Binding-site contacts:
Ligand atom C6 contacts residue GLU125 of chain 1.B at 3.8 Å.
Ligand atom O6 contacts residue TRP187 of chain 1.B at 3.8 Å.
Ligand atom O5 contacts residue GLU240 of chain 1.B at 2.6 Å (salt-bridge).
Ligand atom C4 contacts residue TRP34 of chain 1.B at 3.9 Å (hydrophobic).
Ligand atom O6 contacts residue TYR74 of chain 1.B at 3.5 Å.
Ligand atom O1 contacts residue TYR189 of chain 1.B at 3.8 Å.
Ligand atom C5 contacts residue GLU143 of chain 1.B at 3.4 Å.
Ligand atom C6 contacts residue TRP34 of chain 1.B at 3.9 Å (hydrophobic).
Ligand atom O2 contacts residue GLU143 of chain 1.B at 2.8 Å (salt-bridge).
Ligand atom O2 contacts residue TRP187 of chain 1.B at 3.7 Å.
Ligand atom O3 contacts residue LYS82 of chain 1.B at 3.1 Å (salt-bridge).
Ligand atom C6 contacts residue TRP84 of chain 1.B at 3.7 Å (hydrophobic).
Ligand atom C3 contacts residue TRP127 of chain 1.B at 3.9 Å (hydrophobic).
Ligand atom O3 contacts residue TRP84 of chain 1.B at 3.8 Å.
Ligand atom C3 contacts residue GLU143 of chain 1.B at 3.4 Å.
Ligand atom O3 contacts residue TRP187 of chain 1.B at 3.3 Å.
Ligand atom C3 contacts residue TRP34 of chain 1.B at 3.9 Å (hydrophobic).
Ligand atom O2 contacts residue TRP185 of chain 1.B at 3.2 Å.
Ligand atom C2 contacts residue GLU143 of chain 1.B at 3.6 Å.
Ligand atom O6 contacts residue VAL71 of chain 1.B at 3.7 Å.
Ligand atom C5 contacts residue GLU125 of chain 1.B at 3.8 Å.
Ligand atom C4 contacts residue TRP84 of chain 1.B at 3.7 Å (hydrophobic).
Ligand atom C1 contacts residue GLU240 of chain 1.B at 3.4 Å.
Ligand atom O3 contacts residue TRP127 of chain 1.B at 3.9 Å.
Ligand atom C3 contacts residue LYS82 of chain 1.B at 4.0 Å.
Ligand atom O2 contacts residue LYS82 of chain 1.B at 3.1 Å (salt-bridge).
Ligand atom O2 contacts residue ASN32 of chain 1.B at 3.0 Å (h-bond).
Ligand atom C6 contacts residue TYR74 of chain 1.B at 3.6 Å (hydrophobic).
Ligand atom C4 contacts residue GLU143 of chain 1.B at 3.9 Å.
Ligand atom O4 contacts residue TRP127 of chain 1.B at 3.7 Å.
Ligand atom O6 contacts residue GLU240 of chain 1.B at 3.2 Å (salt-bridge).
Ligand atom O1 contacts residue GLU240 of chain 1.B at 3.4 Å (salt-bridge).
Ligand atom C6 contacts residue GLU240 of chain 1.B at 3.4 Å.
Ligand atom O6 contacts residue TRP34 of chain 1.B at 2.9 Å (h-bond).
Ligand atom O5 contacts residue GLU143 of chain 1.B at 3.8 Å.
Ligand atom C1 contacts residue TRP34 of chain 1.B at 3.9 Å (hydrophobic).
Ligand atom C5 contacts residue TRP34 of chain 1.B at 3.9 Å (hydrophobic).
Ligand atom C2 contacts residue LYS82 of chain 1.B at 3.8 Å.
Ligand atom C1 contacts residue GLU143 of chain 1.B at 3.3 Å.
Ligand atom C5 contacts residue GLU240 of chain 1.B at 3.5 Å.

Sequence of chain 1.B:
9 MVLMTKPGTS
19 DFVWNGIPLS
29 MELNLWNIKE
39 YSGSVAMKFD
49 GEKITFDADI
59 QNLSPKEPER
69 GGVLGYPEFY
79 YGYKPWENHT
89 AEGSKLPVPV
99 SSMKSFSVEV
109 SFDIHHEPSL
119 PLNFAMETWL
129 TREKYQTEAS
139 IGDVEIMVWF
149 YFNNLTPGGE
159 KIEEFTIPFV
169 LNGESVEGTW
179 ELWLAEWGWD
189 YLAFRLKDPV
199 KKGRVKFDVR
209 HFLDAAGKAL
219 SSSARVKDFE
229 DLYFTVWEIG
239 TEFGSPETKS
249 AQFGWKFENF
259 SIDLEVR

This protein binds this small molecule.
Small molecule (SMILES): OC[C@H]1O[C@@H](O[C@H]2[C@H](O)[C@@H](O)[C@H](O)O[C@@H]2CO)[C@H](O)[C@@H](O)[C@@H]1O